A small-molecule ligand and the protein it binds are described below.
Small molecule (SMILES): Cc1cn([C@H]2C[C@H](O[P](=O)(O)OC[C@H]3O[C@@H](n4cc(C)c(=O)[nH]c4=O)C[C@@H]3O)[C@@H](CO[P](=O)(O)O[C@H]3C[C@H](n4ccc(=O)[nH]c4=O)O[C@@H]3COP(=O)=O)O2)c(=O)[nH]c1=O

Sequence of chain 13.A:
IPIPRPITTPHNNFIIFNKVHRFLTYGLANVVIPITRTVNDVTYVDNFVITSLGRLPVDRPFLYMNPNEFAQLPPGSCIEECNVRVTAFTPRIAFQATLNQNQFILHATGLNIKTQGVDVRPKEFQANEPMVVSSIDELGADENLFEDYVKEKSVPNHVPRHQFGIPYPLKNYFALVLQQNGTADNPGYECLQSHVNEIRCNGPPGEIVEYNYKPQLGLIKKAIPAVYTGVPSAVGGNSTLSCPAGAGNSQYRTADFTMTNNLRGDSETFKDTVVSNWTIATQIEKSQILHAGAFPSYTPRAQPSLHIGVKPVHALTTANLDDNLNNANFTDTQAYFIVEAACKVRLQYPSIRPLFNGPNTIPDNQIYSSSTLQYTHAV

Binding-site contacts:
Ligand atom O4' contacts residue GLN252 of chain 13.A at 3.9 Å.
Ligand atom O4 contacts residue ALA259 of chain 13.A at 3.2 Å.
Ligand atom C4 contacts residue PRO334 of chain 13.A at 3.6 Å (hydrophobic).
Ligand atom C5' contacts residue GLN252 of chain 13.A at 3.4 Å.
Ligand atom C4 contacts residue GLY98 of chain 13.A at 3.2 Å.
Ligand atom C4' contacts residue LEU328 of chain 13.A at 4.1 Å (hydrophobic).
Ligand atom C2 contacts residue PRO334 of chain 13.A at 3.7 Å (hydrophobic).
Ligand atom O2 contacts residue PRO334 of chain 13.A at 3.8 Å.
Ligand atom N3 contacts residue PRO334 of chain 13.A at 3.5 Å.
Ligand atom O5' contacts residue GLN252 of chain 13.A at 3.1 Å (h-bond).
Ligand atom O5' contacts residue LEU328 of chain 13.A at 3.6 Å.
Ligand atom C2' contacts residue PHE333 of chain 13.A at 2.9 Å (hydrophobic).
Ligand atom C2 contacts residue LEU328 of chain 13.A at 3.0 Å (hydrophobic).
Ligand atom N1 contacts residue LEU328 of chain 13.A at 3.8 Å.
Ligand atom N3 contacts residue LEU328 of chain 13.A at 3.9 Å.
Ligand atom O2 contacts residue LEU328 of chain 13.A at 2.2 Å.
Ligand atom C6 contacts residue GLY98 of chain 13.A at 4.1 Å.
Ligand atom C4' contacts residue GLN252 of chain 13.A at 3.5 Å.
Ligand atom C2' contacts residue LEU328 of chain 13.A at 3.7 Å (hydrophobic).
Ligand atom C5 contacts residue GLY98 of chain 13.A at 2.9 Å.
Ligand atom C1' contacts residue PHE333 of chain 13.A at 3.1 Å (hydrophobic).
Ligand atom O4' contacts residue PRO334 of chain 13.A at 4.0 Å.
Ligand atom C1' contacts residue LEU328 of chain 13.A at 3.9 Å (hydrophobic).
Ligand atom O5' contacts residue PHE333 of chain 13.A at 3.8 Å.
Ligand atom C6 contacts residue PHE333 of chain 13.A at 3.7 Å (hydrophobic).
Ligand atom O4' contacts residue LEU328 of chain 13.A at 3.0 Å.
Ligand atom C7 contacts residue TYR336 of chain 13.A at 3.6 Å (hydrophobic).
Ligand atom OP1 contacts residue ARG391 of chain 13.A at 3.8 Å.
Ligand atom OP2 contacts residue PHE333 of chain 13.A at 3.3 Å.
Ligand atom C3' contacts residue PHE333 of chain 13.A at 3.8 Å (hydrophobic).
Ligand atom O3' contacts residue PHE333 of chain 13.A at 3.5 Å.
Ligand atom OP2 contacts residue GLN252 of chain 13.A at 4.1 Å.
Ligand atom OP1 contacts residue GLN252 of chain 13.A at 3.7 Å.
Ligand atom OP2 contacts residue GLU102 of chain 13.A at 3.5 Å (salt-bridge).
Ligand atom P contacts residue PHE333 of chain 13.A at 3.8 Å.
Ligand atom OP2 contacts residue ARG391 of chain 13.A at 3.9 Å.
Ligand atom O4 contacts residue PRO334 of chain 13.A at 3.7 Å.
Ligand atom C5' contacts residue PHE333 of chain 13.A at 3.2 Å (hydrophobic).
Ligand atom N1 contacts residue PHE333 of chain 13.A at 3.8 Å.
Ligand atom O4 contacts residue GLY98 of chain 13.A at 2.8 Å (h-bond).